Binding-site contacts:
Ligand atom C3 contacts residue HIS201 of chain 10.A at 3.7 Å.
Ligand atom C4 contacts residue HIS173 of chain 10.B at 3.2 Å.
Ligand atom O6 contacts residue SER87 of chain 10.C at 4.5 Å.
Ligand atom C1 contacts residue SER87 of chain 10.C at 3.3 Å.
Ligand atom C4 contacts residue HIS201 of chain 10.A at 3.5 Å.
Ligand atom O5 contacts residue GLU91 of chain 10.C at 4.4 Å.
Ligand atom O6 contacts residue ALA195 of chain 10.A at 3.6 Å.
Ligand atom C3 contacts residue HIS173 of chain 10.B at 4.3 Å.
Ligand atom O5 contacts residue SER87 of chain 10.C at 4.1 Å.
Ligand atom C1 contacts residue ALA195 of chain 10.A at 4.5 Å (hydrophobic).
Ligand atom C2 contacts residue SER87 of chain 10.C at 4.3 Å.
Ligand atom C4 contacts residue GLU91 of chain 10.C at 3.3 Å.
Ligand atom O6 contacts residue HIS201 of chain 10.A at 3.3 Å (h-bond).
Ligand atom O5 contacts residue TRP88 of chain 10.C at 3.7 Å.

Sequence of chain 10.C:
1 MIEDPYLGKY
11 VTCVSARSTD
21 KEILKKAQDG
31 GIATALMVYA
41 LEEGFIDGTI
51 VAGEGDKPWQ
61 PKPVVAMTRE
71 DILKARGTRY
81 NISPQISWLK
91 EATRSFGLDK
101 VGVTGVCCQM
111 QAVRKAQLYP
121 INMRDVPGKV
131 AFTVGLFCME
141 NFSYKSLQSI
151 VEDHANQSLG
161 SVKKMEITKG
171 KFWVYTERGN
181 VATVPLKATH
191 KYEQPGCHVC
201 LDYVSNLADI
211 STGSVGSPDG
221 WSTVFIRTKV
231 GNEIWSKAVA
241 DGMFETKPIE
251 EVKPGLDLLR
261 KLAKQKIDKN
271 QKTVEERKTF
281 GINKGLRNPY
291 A

The small molecule below binds the protein below.
Small molecule (SMILES): C[C@@H](O)[C@@H](C)O

Sequence of chain 10.A:
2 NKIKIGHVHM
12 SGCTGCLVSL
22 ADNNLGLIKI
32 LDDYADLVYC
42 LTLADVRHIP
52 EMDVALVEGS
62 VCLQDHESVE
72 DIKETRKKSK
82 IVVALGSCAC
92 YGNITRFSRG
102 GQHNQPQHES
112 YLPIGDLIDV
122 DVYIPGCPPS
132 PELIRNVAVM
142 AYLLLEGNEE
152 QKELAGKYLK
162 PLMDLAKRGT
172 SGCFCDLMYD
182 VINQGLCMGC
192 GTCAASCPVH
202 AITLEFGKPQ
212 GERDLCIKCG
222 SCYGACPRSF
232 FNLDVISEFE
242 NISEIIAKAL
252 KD

Sequence of chain 10.B:
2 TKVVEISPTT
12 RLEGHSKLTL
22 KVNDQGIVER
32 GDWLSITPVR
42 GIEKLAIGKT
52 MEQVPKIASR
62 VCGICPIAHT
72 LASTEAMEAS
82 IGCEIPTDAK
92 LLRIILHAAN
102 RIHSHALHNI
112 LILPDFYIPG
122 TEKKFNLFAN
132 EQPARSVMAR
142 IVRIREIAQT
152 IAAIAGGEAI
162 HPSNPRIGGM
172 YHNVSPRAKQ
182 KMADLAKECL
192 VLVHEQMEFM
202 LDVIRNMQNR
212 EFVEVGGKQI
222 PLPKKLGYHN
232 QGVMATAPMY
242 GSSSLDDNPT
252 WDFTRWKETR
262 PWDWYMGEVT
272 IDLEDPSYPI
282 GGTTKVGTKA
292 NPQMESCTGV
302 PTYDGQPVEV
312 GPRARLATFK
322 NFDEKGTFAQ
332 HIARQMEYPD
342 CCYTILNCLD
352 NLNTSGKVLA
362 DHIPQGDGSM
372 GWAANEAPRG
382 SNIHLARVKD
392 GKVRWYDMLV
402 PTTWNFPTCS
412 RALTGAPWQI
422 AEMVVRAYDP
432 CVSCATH